Binding-site contacts:
Ligand atom N contacts residue VAL1 of chain 1.G at 1.3 Å.
Ligand atom CD contacts residue PHE130 of chain 1.A at 3.6 Å (hydrophobic).
Ligand atom CG contacts residue VAL1 of chain 1.G at 3.7 Å (hydrophobic).
Ligand atom OXT contacts residue HIS231 of chain 1.A at 3.8 Å.
Ligand atom NZ contacts residue ASN112 of chain 1.A at 4.4 Å.
Ligand atom CG contacts residue ASN111 of chain 1.A at 4.1 Å.
Ligand atom O contacts residue ASN112 of chain 1.A at 4.5 Å.
Ligand atom OXT contacts residue ASN112 of chain 1.A at 2.8 Å (h-bond).
Ligand atom O contacts residue ASP226 of chain 1.A at 4.4 Å.
Ligand atom C contacts residue HIS231 of chain 1.A at 3.6 Å.
Ligand atom CB contacts residue LEU202 of chain 1.A at 4.0 Å (hydrophobic).
Ligand atom O contacts residue HIS231 of chain 1.A at 3.4 Å (h-bond).
Ligand atom CA contacts residue ASN112 of chain 1.A at 4.2 Å.
Ligand atom CB contacts residue VAL1 of chain 1.G at 3.4 Å (hydrophobic).
Ligand atom CE contacts residue ASN111 of chain 1.A at 3.4 Å.
Ligand atom CE contacts residue ASN112 of chain 1.A at 3.6 Å.
Ligand atom OXT contacts residue VAL1 of chain 1.G at 3.9 Å.
Ligand atom N contacts residue HIS231 of chain 1.A at 3.9 Å.
Ligand atom CB contacts residue ASN112 of chain 1.A at 4.3 Å.
Ligand atom CD contacts residue ASN111 of chain 1.A at 3.4 Å.
Ligand atom CA contacts residue VAL1 of chain 1.G at 2.5 Å (hydrophobic).
Ligand atom CG contacts residue ASN112 of chain 1.A at 3.5 Å.
Ligand atom N contacts residue ASN112 of chain 1.A at 3.2 Å (h-bond).
Ligand atom CG contacts residue LEU202 of chain 1.A at 4.2 Å (hydrophobic).
Ligand atom CG contacts residue PHE130 of chain 1.A at 4.5 Å (hydrophobic).
Ligand atom CD contacts residue ASN112 of chain 1.A at 4.1 Å.
Ligand atom C contacts residue ASN112 of chain 1.A at 3.7 Å.
Ligand atom C contacts residue VAL1 of chain 1.G at 3.6 Å (hydrophobic).
Ligand atom CA contacts residue HIS231 of chain 1.A at 3.8 Å.
Ligand atom CA contacts residue ARG203 of chain 1.A at 4.2 Å.

Sequence of chain 1.A:
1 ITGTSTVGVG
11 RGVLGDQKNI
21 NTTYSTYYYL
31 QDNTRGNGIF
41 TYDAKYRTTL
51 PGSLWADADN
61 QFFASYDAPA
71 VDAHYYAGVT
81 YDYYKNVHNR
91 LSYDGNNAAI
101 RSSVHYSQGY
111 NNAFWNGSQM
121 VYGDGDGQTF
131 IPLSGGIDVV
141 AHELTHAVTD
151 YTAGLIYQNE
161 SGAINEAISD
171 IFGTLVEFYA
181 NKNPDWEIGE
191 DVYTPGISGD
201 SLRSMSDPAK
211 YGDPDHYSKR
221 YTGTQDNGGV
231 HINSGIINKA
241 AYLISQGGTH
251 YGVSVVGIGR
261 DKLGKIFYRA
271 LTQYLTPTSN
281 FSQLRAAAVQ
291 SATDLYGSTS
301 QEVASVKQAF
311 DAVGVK

A protein and the small-molecule ligand that binds it are described below.
Small molecule (SMILES): N[C@@H](CCCC[NH3+])C(=O)O